Binding-site contacts:
Ligand atom CL48 contacts residue LEU155 of chain 1.A at 3.6 Å.
Ligand atom N7 contacts residue CYS105 of chain 1.A at 2.9 Å (h-bond).
Ligand atom O11 contacts residue VAL34 of chain 1.A at 3.4 Å.
Ligand atom O33 contacts residue LEU26 of chain 1.A at 3.3 Å.
Ligand atom O25 contacts residue THR102 of chain 1.A at 3.7 Å.
Ligand atom C8 contacts residue GLU103 of chain 1.A at 3.1 Å.
Ligand atom C8 contacts residue LEU171 of chain 1.A at 3.5 Å (hydrophobic).
Ligand atom C9 contacts residue THR102 of chain 1.A at 3.6 Å.
Ligand atom C53 contacts residue CYS105 of chain 1.A at 3.7 Å (hydrophobic).
Ligand atom C53 contacts residue LYS106 of chain 1.A at 3.8 Å.
Ligand atom C43 contacts residue ASP182 of chain 1.A at 3.8 Å.
Ligand atom C8 contacts residue ALA52 of chain 1.A at 3.8 Å (hydrophobic).
Ligand atom CL48 contacts residue ILE78 of chain 1.A at 3.8 Å.
Ligand atom C49 contacts residue LEU26 of chain 1.A at 3.6 Å (hydrophobic).
Ligand atom N7 contacts residue LEU171 of chain 1.A at 3.6 Å.
Ligand atom O36 contacts residue CYS181 of chain 1.A at 3.1 Å.
Ligand atom C53 contacts residue PHE104 of chain 1.A at 3.7 Å (hydrophobic).
Ligand atom C9 contacts residue LEU171 of chain 1.A at 3.6 Å (hydrophobic).
Ligand atom O34 contacts residue GLY108 of chain 1.A at 3.8 Å.
Ligand atom C13 contacts residue VAL34 of chain 1.A at 3.8 Å (hydrophobic).
Ligand atom O36 contacts residue ASP182 of chain 1.A at 2.7 Å (salt-bridge).
Ligand atom C26 contacts residue LEU75 of chain 1.A at 3.8 Å (hydrophobic).
Ligand atom C8 contacts residue CYS105 of chain 1.A at 3.6 Å (hydrophobic).
Ligand atom C49 contacts residue PHE183 of chain 1.A at 3.6 Å (hydrophobic).
Ligand atom C27 contacts residue GLU71 of chain 1.A at 3.0 Å.
Ligand atom C26 contacts residue THR102 of chain 1.A at 3.7 Å.
Ligand atom C16 contacts residue ASP182 of chain 1.A at 3.6 Å.
Ligand atom C39 contacts residue LEU75 of chain 1.A at 3.7 Å (hydrophobic).
Ligand atom C16 contacts residue CYS181 of chain 1.A at 3.8 Å (hydrophobic).
Ligand atom C2 contacts residue CYS105 of chain 1.A at 3.2 Å (hydrophobic).
Ligand atom C35 contacts residue GLU71 of chain 1.A at 3.8 Å.
Ligand atom O36 contacts residue VAL85 of chain 1.A at 3.7 Å.
Ligand atom N7 contacts residue PHE104 of chain 1.A at 3.8 Å.
Ligand atom C17 contacts residue PHE183 of chain 1.A at 3.8 Å (hydrophobic).
Ligand atom N37 contacts residue GLU71 of chain 1.A at 3.2 Å (salt-bridge).
Ligand atom C35 contacts residue ASP182 of chain 1.A at 3.4 Å.
Ligand atom N28 contacts residue ASP182 of chain 1.A at 3.6 Å (salt-bridge).
Ligand atom N28 contacts residue GLU71 of chain 1.A at 3.5 Å (salt-bridge).
Ligand atom C9 contacts residue ALA52 of chain 1.A at 3.5 Å (hydrophobic).
Ligand atom C10 contacts residue ALA52 of chain 1.A at 3.8 Å (hydrophobic).

Sequence of chain 1.A:
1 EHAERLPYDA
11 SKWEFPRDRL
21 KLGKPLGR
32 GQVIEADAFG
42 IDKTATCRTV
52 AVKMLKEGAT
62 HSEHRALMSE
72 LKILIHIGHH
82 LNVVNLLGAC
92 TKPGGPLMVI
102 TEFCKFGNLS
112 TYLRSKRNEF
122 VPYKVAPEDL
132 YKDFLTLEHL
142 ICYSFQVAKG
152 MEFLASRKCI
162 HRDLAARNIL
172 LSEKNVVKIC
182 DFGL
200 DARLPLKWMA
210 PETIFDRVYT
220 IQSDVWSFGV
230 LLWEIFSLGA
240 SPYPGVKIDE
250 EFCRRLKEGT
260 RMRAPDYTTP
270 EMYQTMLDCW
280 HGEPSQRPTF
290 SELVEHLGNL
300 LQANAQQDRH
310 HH

This small molecule binds to this protein.
Small molecule (SMILES): COc1cc2nccc(Oc3ccc4c(c3)OCCN4C(=O)Nc3ccc(Cl)cc3)c2cc1OC